Sequence of chain 1.E:
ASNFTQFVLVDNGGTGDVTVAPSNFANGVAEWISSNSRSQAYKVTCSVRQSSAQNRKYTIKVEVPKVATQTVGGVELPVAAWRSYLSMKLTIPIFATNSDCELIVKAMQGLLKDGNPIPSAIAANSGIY

Sequence of chain 3.E:
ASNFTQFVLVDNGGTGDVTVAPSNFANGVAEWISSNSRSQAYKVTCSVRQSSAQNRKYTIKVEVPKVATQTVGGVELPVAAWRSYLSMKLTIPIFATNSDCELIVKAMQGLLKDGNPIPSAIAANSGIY

Binding-site contacts:
Ligand atom C8 contacts residue THR45 of chain 3.E at 3.8 Å.
Ligand atom C6 contacts residue THR59 of chain 3.E at 3.6 Å.
Ligand atom N7 contacts residue TYR85 of chain 3.E at 3.7 Å.
Ligand atom N1 contacts residue THR59 of chain 3.E at 3.5 Å.
Ligand atom C5 contacts residue VAL29 of chain 3.E at 4.0 Å (hydrophobic).
Ligand atom C5 contacts residue TYR85 of chain 3.E at 3.5 Å (hydrophobic).
Ligand atom C6 contacts residue TYR85 of chain 3.E at 3.4 Å (hydrophobic).
Ligand atom N1 contacts residue TYR85 of chain 3.E at 3.5 Å.
Ligand atom N9 contacts residue TYR85 of chain 3.E at 4.0 Å.
Ligand atom C6 contacts residue THR45 of chain 3.E at 3.1 Å.
Ligand atom N6 contacts residue TYR85 of chain 3.E at 3.4 Å.
Ligand atom N7 contacts residue LYS61 of chain 3.E at 3.7 Å.
Ligand atom OP1 contacts residue TYR85 of chain 3.E at 3.5 Å (h-bond).
Ligand atom N6 contacts residue THR91 of chain 1.E at 3.5 Å (h-bond).
Ligand atom C2 contacts residue SER47 of chain 3.E at 3.4 Å.
Ligand atom C4 contacts residue TYR85 of chain 3.E at 3.8 Å (hydrophobic).
Ligand atom C5 contacts residue LYS61 of chain 3.E at 3.7 Å.
Ligand atom C5 contacts residue THR45 of chain 3.E at 3.1 Å.
Ligand atom N6 contacts residue CYS46 of chain 3.E at 3.4 Å (h-bond).
Ligand atom C2 contacts residue THR59 of chain 3.E at 4.1 Å.
Ligand atom C6 contacts residue SER47 of chain 3.E at 3.9 Å.
Ligand atom C8 contacts residue LYS61 of chain 3.E at 3.7 Å.
Ligand atom OP1 contacts residue LYS43 of chain 3.E at 2.9 Å (salt-bridge).
Ligand atom OP2 contacts residue LYS43 of chain 3.E at 2.7 Å (salt-bridge).
Ligand atom C4 contacts residue LYS61 of chain 3.E at 3.7 Å.
Ligand atom C6 contacts residue LYS61 of chain 3.E at 3.8 Å.
Ligand atom C5' contacts residue TYR85 of chain 3.E at 4.0 Å (hydrophobic).
Ligand atom N9 contacts residue LYS61 of chain 3.E at 3.7 Å.
Ligand atom N7 contacts residue THR45 of chain 3.E at 2.5 Å (h-bond).
Ligand atom N6 contacts residue THR59 of chain 3.E at 2.8 Å (h-bond).
Ligand atom OP2 contacts residue GLU63 of chain 3.E at 3.6 Å (salt-bridge).
Ligand atom O6 contacts residue LYS61 of chain 3.E at 3.0 Å (salt-bridge).
Ligand atom C6 contacts residue VAL29 of chain 3.E at 4.1 Å (hydrophobic).
Ligand atom C8 contacts residue TYR85 of chain 3.E at 3.8 Å (hydrophobic).
Ligand atom P contacts residue LYS43 of chain 3.E at 3.2 Å.
Ligand atom N6 contacts residue LYS61 of chain 3.E at 4.1 Å.
Ligand atom P contacts residue TYR85 of chain 3.E at 3.7 Å.
Ligand atom N6 contacts residue SER47 of chain 3.E at 4.1 Å.
Ligand atom N6 contacts residue THR45 of chain 3.E at 2.5 Å (h-bond).
Ligand atom N1 contacts residue SER47 of chain 3.E at 2.9 Å (h-bond).

This small molecule binds to this protein.
Small molecule (SMILES): Nc1nc(=O)c2ncn([C@@H]3O[C@H](CO[P](=O)(O)O[C@H]4[C@@H](O)[C@H](n5cnc6c(N)ncnc65)O[C@@H]4CO[P](=O)(O)O[C@@H]4[C@@H](O)[C@H](n5cnc6c(N)ncnc65)O[C@@H]4COP(=O)=O)[C@@H](O)[C@H]3O)c2[nH]1